Sequence of chain 1.D:
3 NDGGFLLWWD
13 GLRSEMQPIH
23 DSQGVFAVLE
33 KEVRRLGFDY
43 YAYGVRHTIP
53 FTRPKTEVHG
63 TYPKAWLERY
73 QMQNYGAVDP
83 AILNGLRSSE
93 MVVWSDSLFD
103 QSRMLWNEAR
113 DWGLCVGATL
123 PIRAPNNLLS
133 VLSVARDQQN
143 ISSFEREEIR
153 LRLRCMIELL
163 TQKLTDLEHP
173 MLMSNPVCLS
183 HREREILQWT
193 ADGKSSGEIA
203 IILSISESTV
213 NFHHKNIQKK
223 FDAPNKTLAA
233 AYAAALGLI

Binding-site contacts:
Ligand atom C16 contacts residue TRP96 of chain 1.D at 4.0 Å (hydrophobic).
Ligand atom N11 contacts residue ASP81 of chain 1.D at 2.8 Å (salt-bridge).
Ligand atom O10 contacts residue SER135 of chain 1.D at 3.2 Å (h-bond).
Ligand atom C03 contacts residue ALA44 of chain 1.D at 3.8 Å (hydrophobic).
Ligand atom C16 contacts residue TRP68 of chain 1.D at 3.5 Å (hydrophobic).
Ligand atom BR1 contacts residue THR63 of chain 1.D at 3.9 Å.
Ligand atom C20 contacts residue VAL60 of chain 1.D at 3.5 Å (hydrophobic).
Ligand atom O05 contacts residue ALA44 of chain 1.D at 3.0 Å.
Ligand atom C04 contacts residue ALA44 of chain 1.D at 3.8 Å (hydrophobic).
Ligand atom C08 contacts residue TYR72 of chain 1.D at 3.7 Å (hydrophobic).
Ligand atom C08 contacts residue ILE84 of chain 1.D at 3.7 Å (hydrophobic).
Ligand atom C16 contacts residue TYR64 of chain 1.D at 4.0 Å (hydrophobic).
Ligand atom C20 contacts residue LEU69 of chain 1.D at 3.1 Å (hydrophobic).
Ligand atom C18 contacts residue VAL60 of chain 1.D at 3.8 Å (hydrophobic).
Ligand atom C07 contacts residue TYR72 of chain 1.D at 4.0 Å (hydrophobic).
Ligand atom C02 contacts residue VAL60 of chain 1.D at 4.0 Å (hydrophobic).
Ligand atom S15 contacts residue TRP96 of chain 1.D at 3.6 Å.
Ligand atom O05 contacts residue TYR64 of chain 1.D at 3.2 Å.
Ligand atom C02 contacts residue GLY62 of chain 1.D at 4.1 Å.
Ligand atom C13 contacts residue ASP81 of chain 1.D at 3.3 Å.
Ligand atom C03 contacts residue TYR64 of chain 1.D at 3.5 Å (hydrophobic).
Ligand atom C12 contacts residue TRP96 of chain 1.D at 4.0 Å (hydrophobic).
Ligand atom O17 contacts residue TYR64 of chain 1.D at 3.0 Å.
Ligand atom C08 contacts residue ASP81 of chain 1.D at 3.8 Å.
Ligand atom C19 contacts residue LEU69 of chain 1.D at 3.2 Å (hydrophobic).
Ligand atom C07 contacts residue VAL60 of chain 1.D at 3.9 Å (hydrophobic).
Ligand atom O17 contacts residue TRP68 of chain 1.D at 2.8 Å.
Ligand atom C06 contacts residue ALA44 of chain 1.D at 3.2 Å (hydrophobic).
Ligand atom BR1 contacts residue GLY62 of chain 1.D at 3.0 Å.
Ligand atom C12 contacts residue ASP81 of chain 1.D at 3.6 Å.
Ligand atom C19 contacts residue VAL60 of chain 1.D at 3.3 Å (hydrophobic).
Ligand atom BR1 contacts residue HIS61 of chain 1.D at 3.9 Å.
Ligand atom C18 contacts residue TRP68 of chain 1.D at 3.7 Å (hydrophobic).
Ligand atom C09 contacts residue ASP81 of chain 1.D at 3.8 Å.
Ligand atom S15 contacts residue ALA111 of chain 1.D at 3.9 Å.
Ligand atom C13 contacts residue ALA83 of chain 1.D at 4.0 Å (hydrophobic).
Ligand atom C04 contacts residue TYR64 of chain 1.D at 3.4 Å (hydrophobic).
Ligand atom C14 contacts residue PHE101 of chain 1.D at 3.5 Å (hydrophobic).
Ligand atom C14 contacts residue TRP96 of chain 1.D at 3.7 Å (hydrophobic).
Ligand atom O10 contacts residue ALA44 of chain 1.D at 4.0 Å.

A protein and the small-molecule ligand that binds it are described below.
Small molecule (SMILES): O=C(CCCOc1cccc(Br)c1)N[C@H]1CCSC1=O